Binding-site contacts:
Ligand atom NAN contacts residue PRO41 of chain 1.B at 3.5 Å.
Ligand atom NAP contacts residue TYR98 of chain 1.B at 3.9 Å.
Ligand atom CAT contacts residue PRO41 of chain 1.B at 3.7 Å (hydrophobic).
Ligand atom OAB contacts residue LEU51 of chain 1.B at 3.5 Å.
Ligand atom CAJ contacts residue VAL46 of chain 1.B at 3.6 Å (hydrophobic).
Ligand atom CAI contacts residue VAL46 of chain 1.B at 3.7 Å (hydrophobic).
Ligand atom CAH contacts residue PRO41 of chain 1.B at 3.9 Å (hydrophobic).
Ligand atom CAJ contacts residue PHE42 of chain 1.B at 3.9 Å (hydrophobic).
Ligand atom CAE contacts residue ILE105 of chain 1.B at 4.2 Å (hydrophobic).
Ligand atom NAO contacts residue TYR56 of chain 1.B at 4.2 Å.
Ligand atom CAK contacts residue TRP40 of chain 1.B at 3.5 Å (hydrophobic).
Ligand atom CAF contacts residue TRP40 of chain 1.B at 4.0 Å (hydrophobic).
Ligand atom CAL contacts residue LEU51 of chain 1.B at 4.1 Å (hydrophobic).
Ligand atom NAX contacts residue ASN99 of chain 1.B at 3.9 Å.
Ligand atom CAA contacts residue TYR98 of chain 1.B at 3.9 Å (hydrophobic).
Ligand atom CAF contacts residue PRO41 of chain 1.B at 3.9 Å (hydrophobic).
Ligand atom CAA contacts residue LEU53 of chain 1.B at 3.6 Å (hydrophobic).
Ligand atom CAU contacts residue PRO41 of chain 1.B at 4.0 Å (hydrophobic).
Ligand atom CAE contacts residue PRO41 of chain 1.B at 3.9 Å (hydrophobic).
Ligand atom CAI contacts residue PRO41 of chain 1.B at 3.2 Å (hydrophobic).
Ligand atom NAN contacts residue GLN44 of chain 1.B at 3.7 Å.
Ligand atom NAP contacts residue TYR56 of chain 1.B at 4.0 Å.
Ligand atom NAQ contacts residue PRO41 of chain 1.B at 3.3 Å (h-bond).
Ligand atom CAC contacts residue ILE105 of chain 1.B at 4.1 Å (hydrophobic).
Ligand atom CAJ contacts residue ILE105 of chain 1.B at 4.2 Å (hydrophobic).
Ligand atom CAF contacts residue GLN44 of chain 1.B at 3.7 Å.
Ligand atom CAC contacts residue MET108 of chain 1.B at 4.1 Å (hydrophobic).
Ligand atom CAV contacts residue VAL46 of chain 1.B at 3.9 Å (hydrophobic).
Ligand atom CAA contacts residue ASN99 of chain 1.B at 3.9 Å.
Ligand atom CAR contacts residue LEU51 of chain 1.B at 3.8 Å (hydrophobic).
Ligand atom CAW contacts residue ILE105 of chain 1.B at 4.0 Å (hydrophobic).
Ligand atom NAO contacts residue CYS95 of chain 1.B at 4.0 Å.
Ligand atom CAR contacts residue PRO41 of chain 1.B at 4.0 Å (hydrophobic).
Ligand atom NAP contacts residue ASN99 of chain 1.B at 3.0 Å (h-bond).
Ligand atom CAV contacts residue ILE105 of chain 1.B at 4.0 Å (hydrophobic).
Ligand atom CAT contacts residue ILE105 of chain 1.B at 4.2 Å (hydrophobic).
Ligand atom CAM contacts residue LEU51 of chain 1.B at 4.0 Å (hydrophobic).
Ligand atom CAI contacts residue ILE105 of chain 1.B at 4.2 Å (hydrophobic).
Ligand atom NAO contacts residue ASN99 of chain 1.B at 3.6 Å (h-bond).
Ligand atom CAT contacts residue VAL46 of chain 1.B at 4.1 Å (hydrophobic).

A small-molecule ligand and the protein it binds are described below.
Small molecule (SMILES): Cn1nnc2ccc(NC(=O)c3nccn3Cc3ccccc3)cc21

Sequence of chain 1.B:
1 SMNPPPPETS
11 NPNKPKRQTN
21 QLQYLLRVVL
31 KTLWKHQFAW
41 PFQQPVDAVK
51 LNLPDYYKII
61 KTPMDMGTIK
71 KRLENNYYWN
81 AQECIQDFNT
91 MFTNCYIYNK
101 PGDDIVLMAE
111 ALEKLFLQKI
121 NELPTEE